Binding-site contacts:
Ligand atom O1C contacts residue HIS134 of chain 1.C at 2.9 Å (h-bond).
Ligand atom C1' contacts residue LEU136 of chain 1.D at 3.4 Å (hydrophobic).
Ligand atom N6 contacts residue THR53 of chain 1.C at 2.9 Å.
Ligand atom N7 contacts residue TYR21 of chain 1.D at 3.0 Å (h-bond).
Ligand atom OP1 contacts residue TRP16 of chain 1.D at 3.1 Å (h-bond).
Ligand atom N6 contacts residue PHE96 of chain 1.C at 2.3 Å.
Ligand atom C2 contacts residue ILE54 of chain 1.C at 2.8 Å (hydrophobic).
Ligand atom N6 contacts residue PRO31 of chain 1.C at 3.4 Å (h-bond).
Ligand atom O4' contacts residue LEU136 of chain 1.D at 3.3 Å.
Ligand atom O4' contacts residue THR133 of chain 1.D at 3.4 Å (h-bond).
Ligand atom N1 contacts residue ILE54 of chain 1.C at 3.4 Å.
Ligand atom N6 contacts residue LYS17 of chain 1.C at 3.2 Å (salt-bridge).
Ligand atom C6 contacts residue PHE96 of chain 1.D at 2.9 Å (hydrophobic).
Ligand atom N6 contacts residue PHE96 of chain 1.D at 2.6 Å.
Ligand atom N7 contacts residue ARG15 of chain 1.D at 3.0 Å (salt-bridge).
Ligand atom C1' contacts residue LEU136 of chain 1.C at 3.3 Å (hydrophobic).
Ligand atom C6 contacts residue PHE96 of chain 1.C at 3.0 Å (hydrophobic).
Ligand atom N6 contacts residue TYR21 of chain 1.D at 3.4 Å (h-bond).
Ligand atom N1 contacts residue LYS17 of chain 1.D at 3.3 Å (salt-bridge).
Ligand atom N6 contacts residue TYR21 of chain 1.C at 3.2 Å (h-bond).
Ligand atom N1 contacts residue PHE96 of chain 1.D at 3.0 Å.
Ligand atom OP2 contacts residue HIS134 of chain 1.D at 2.3 Å (h-bond).
Ligand atom N7 contacts residue TYR21 of chain 1.C at 2.9 Å (h-bond).
Ligand atom O2' contacts residue ASP12 of chain 1.C at 3.2 Å (salt-bridge).
Ligand atom N1 contacts residue THR53 of chain 1.C at 2.6 Å.
Ligand atom O2' contacts residue PHE170 of chain 1.D at 3.2 Å (h-bond).
Ligand atom N1 contacts residue LYS17 of chain 1.C at 3.3 Å (salt-bridge).
Ligand atom N1 contacts residue TRP16 of chain 1.D at 3.5 Å.
Ligand atom O2' contacts residue PHE170 of chain 1.C at 3.2 Å (h-bond).
Ligand atom C6 contacts residue THR53 of chain 1.C at 3.1 Å.
Ligand atom N1 contacts residue THR53 of chain 1.D at 3.1 Å (h-bond).
Ligand atom O2C contacts residue TRP16 of chain 1.C at 2.9 Å (h-bond).
Ligand atom N6 contacts residue LYS17 of chain 1.D at 2.9 Å (salt-bridge).
Ligand atom O4' contacts residue LEU136 of chain 1.C at 3.0 Å.
Ligand atom OP2 contacts residue GLY11 of chain 1.D at 3.5 Å (h-bond).
Ligand atom C2 contacts residue THR53 of chain 1.D at 3.5 Å.
Ligand atom C5 contacts residue PHE96 of chain 1.C at 3.5 Å (hydrophobic).
Ligand atom N3 contacts residue ILE54 of chain 1.C at 3.2 Å.
Ligand atom N7 contacts residue HIS134 of chain 1.D at 3.4 Å.
Ligand atom C8 contacts residue ARG15 of chain 1.D at 3.2 Å.

This protein binds this small molecule.
Small molecule (SMILES): Nc1ncnc2c1ncn2[C@@H]1O[C@H](CO)[C@@H](O[P](=O)(O)OC[C@H]2O[C@@H](n3cnc4c(N)ncnc43)[C@H](O)[C@@H]2O[P](=O)(O)OC[C@H]2O[C@@H](n3cnc4c(N)ncnc43)[C@H](O)[C@@H]2O[P](=O)(O)OC[C@H]2O[C@@H](n3cnc4c(N)ncnc43)[C@@H]3O[P](=O)(O)O[C@@H]32)[C@H]1O

Sequence of chain 1.C:
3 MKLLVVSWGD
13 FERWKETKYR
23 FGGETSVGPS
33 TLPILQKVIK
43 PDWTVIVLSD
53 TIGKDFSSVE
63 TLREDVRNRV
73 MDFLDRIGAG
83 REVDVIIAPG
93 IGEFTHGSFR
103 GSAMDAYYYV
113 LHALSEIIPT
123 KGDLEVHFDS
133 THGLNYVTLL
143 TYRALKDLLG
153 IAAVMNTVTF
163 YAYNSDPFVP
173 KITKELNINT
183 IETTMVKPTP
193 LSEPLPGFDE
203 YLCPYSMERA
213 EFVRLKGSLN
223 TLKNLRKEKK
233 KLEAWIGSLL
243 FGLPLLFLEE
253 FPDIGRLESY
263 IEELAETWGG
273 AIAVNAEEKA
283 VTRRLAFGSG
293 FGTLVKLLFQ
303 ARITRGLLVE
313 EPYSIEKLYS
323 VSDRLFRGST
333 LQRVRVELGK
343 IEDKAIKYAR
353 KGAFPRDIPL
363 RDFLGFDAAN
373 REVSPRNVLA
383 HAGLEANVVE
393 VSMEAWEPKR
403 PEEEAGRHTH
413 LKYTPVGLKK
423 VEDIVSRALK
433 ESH

Sequence of chain 1.D:
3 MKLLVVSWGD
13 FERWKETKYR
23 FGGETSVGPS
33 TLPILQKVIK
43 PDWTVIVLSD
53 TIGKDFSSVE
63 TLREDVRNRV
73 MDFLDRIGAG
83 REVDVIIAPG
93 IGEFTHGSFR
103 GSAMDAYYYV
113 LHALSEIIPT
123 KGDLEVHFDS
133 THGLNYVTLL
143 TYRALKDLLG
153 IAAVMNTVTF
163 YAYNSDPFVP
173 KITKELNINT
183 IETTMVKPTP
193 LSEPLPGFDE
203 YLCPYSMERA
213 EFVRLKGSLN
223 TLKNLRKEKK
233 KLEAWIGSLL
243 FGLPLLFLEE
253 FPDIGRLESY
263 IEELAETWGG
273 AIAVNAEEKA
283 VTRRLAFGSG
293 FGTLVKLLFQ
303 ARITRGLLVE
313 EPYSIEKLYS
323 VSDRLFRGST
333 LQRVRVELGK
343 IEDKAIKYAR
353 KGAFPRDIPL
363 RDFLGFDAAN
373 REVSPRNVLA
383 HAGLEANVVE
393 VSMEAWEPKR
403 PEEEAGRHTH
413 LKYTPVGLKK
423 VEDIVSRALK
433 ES